A small-molecule ligand and the protein it binds are described below.
Small molecule (SMILES): Cc1cc(C(=O)Nc2nc3cccc(C)c3n2[C@@H]2CCCCN(C(=O)C=CCN(C)C)C2)ccn1

Binding-site contacts:
Ligand atom C4 contacts residue GLU148 of chain 1.G at 3.6 Å.
Ligand atom C11 contacts residue GLY102 of chain 1.G at 3.4 Å.
Ligand atom O2 contacts residue PRO103 of chain 1.G at 3.4 Å.
Ligand atom C9 contacts residue LEU24 of chain 1.G at 3.8 Å (hydrophobic).
Ligand atom C20 contacts residue TYR101 of chain 1.G at 3.5 Å (hydrophobic).
Ligand atom C20 contacts residue GLY102 of chain 1.G at 3.8 Å.
Ligand atom C15 contacts residue MET98 of chain 1.G at 3.1 Å (hydrophobic).
Ligand atom C12 contacts residue LEU151 of chain 1.G at 3.8 Å (hydrophobic).
Ligand atom C1 contacts residue ASP107 of chain 1.G at 3.3 Å.
Ligand atom C4 contacts residue CYS104 of chain 1.G at 2.9 Å (hydrophobic).
Ligand atom O1 contacts residue LYS100 of chain 1.G at 3.8 Å.
Ligand atom N2 contacts residue LEU151 of chain 1.G at 3.6 Å.
Ligand atom C2 contacts residue CYS104 of chain 1.G at 2.9 Å (hydrophobic).
Ligand atom C8 contacts residue GLY25 of chain 1.G at 3.7 Å.
Ligand atom O1 contacts residue ALA45 of chain 1.G at 3.8 Å.
Ligand atom C27 contacts residue ASP107 of chain 1.G at 3.5 Å.
Ligand atom C5 contacts residue CYS104 of chain 1.G at 3.3 Å (hydrophobic).
Ligand atom C25 contacts residue GLY102 of chain 1.G at 3.6 Å.
Ligand atom O1 contacts residue TYR101 of chain 1.G at 2.9 Å (h-bond).
Ligand atom C18 contacts residue LEU151 of chain 1.G at 3.6 Å (hydrophobic).
Ligand atom N6 contacts residue TYR101 of chain 1.G at 3.0 Å (h-bond).
Ligand atom C13 contacts residue LEU151 of chain 1.G at 3.5 Å (hydrophobic).
Ligand atom C3 contacts residue CYS104 of chain 1.G at 1.8 Å (hydrophobic).
Ligand atom N3 contacts residue GLY102 of chain 1.G at 3.6 Å (h-bond).
Ligand atom N6 contacts residue GLY102 of chain 1.G at 3.4 Å (h-bond).
Ligand atom C19 contacts residue GLY102 of chain 1.G at 3.5 Å.
Ligand atom C14 contacts residue TYR101 of chain 1.G at 3.8 Å (hydrophobic).
Ligand atom C17 contacts residue VAL32 of chain 1.G at 3.9 Å (hydrophobic).
Ligand atom C3 contacts residue ASP107 of chain 1.G at 3.2 Å.
Ligand atom C23 contacts residue PRO103 of chain 1.G at 3.9 Å (hydrophobic).
Ligand atom O2 contacts residue CYS104 of chain 1.G at 2.5 Å (h-bond).
Ligand atom C14 contacts residue PRO99 of chain 1.G at 3.9 Å (hydrophobic).
Ligand atom N1 contacts residue CYS104 of chain 1.G at 3.8 Å.
Ligand atom N5 contacts residue MET98 of chain 1.G at 3.8 Å.
Ligand atom C19 contacts residue TYR101 of chain 1.G at 3.5 Å (hydrophobic).
Ligand atom C26 contacts residue LEU151 of chain 1.G at 3.6 Å (hydrophobic).
Ligand atom N1 contacts residue ASP107 of chain 1.G at 2.5 Å (salt-bridge).
Ligand atom C24 contacts residue LEU24 of chain 1.G at 3.5 Å (hydrophobic).
Ligand atom C18 contacts residue VAL32 of chain 1.G at 3.7 Å (hydrophobic).
Ligand atom C2 contacts residue ASP107 of chain 1.G at 3.2 Å.

Sequence of chain 1.G:
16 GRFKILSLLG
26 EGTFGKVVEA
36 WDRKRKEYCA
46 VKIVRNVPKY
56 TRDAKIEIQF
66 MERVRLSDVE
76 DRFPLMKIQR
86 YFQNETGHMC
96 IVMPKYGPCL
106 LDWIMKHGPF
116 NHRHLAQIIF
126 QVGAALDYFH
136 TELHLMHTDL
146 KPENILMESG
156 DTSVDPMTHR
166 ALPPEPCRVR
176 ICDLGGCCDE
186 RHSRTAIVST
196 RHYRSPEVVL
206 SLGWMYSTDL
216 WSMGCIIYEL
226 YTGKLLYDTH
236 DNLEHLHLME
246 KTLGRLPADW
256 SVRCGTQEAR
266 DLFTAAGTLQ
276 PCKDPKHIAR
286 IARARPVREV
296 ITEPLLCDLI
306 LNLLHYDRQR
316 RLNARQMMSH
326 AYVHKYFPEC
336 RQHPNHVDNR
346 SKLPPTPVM